Sequence of chain 31.B:
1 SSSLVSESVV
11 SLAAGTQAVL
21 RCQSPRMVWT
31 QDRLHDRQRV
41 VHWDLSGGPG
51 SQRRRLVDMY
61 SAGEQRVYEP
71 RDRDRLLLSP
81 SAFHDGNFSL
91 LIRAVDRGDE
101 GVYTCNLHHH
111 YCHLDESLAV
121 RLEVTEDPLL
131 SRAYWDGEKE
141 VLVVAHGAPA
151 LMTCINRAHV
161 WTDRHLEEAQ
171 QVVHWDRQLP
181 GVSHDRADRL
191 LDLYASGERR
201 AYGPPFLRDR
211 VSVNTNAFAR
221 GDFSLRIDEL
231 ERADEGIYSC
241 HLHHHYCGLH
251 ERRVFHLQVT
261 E

Sequence of chain 31.I:
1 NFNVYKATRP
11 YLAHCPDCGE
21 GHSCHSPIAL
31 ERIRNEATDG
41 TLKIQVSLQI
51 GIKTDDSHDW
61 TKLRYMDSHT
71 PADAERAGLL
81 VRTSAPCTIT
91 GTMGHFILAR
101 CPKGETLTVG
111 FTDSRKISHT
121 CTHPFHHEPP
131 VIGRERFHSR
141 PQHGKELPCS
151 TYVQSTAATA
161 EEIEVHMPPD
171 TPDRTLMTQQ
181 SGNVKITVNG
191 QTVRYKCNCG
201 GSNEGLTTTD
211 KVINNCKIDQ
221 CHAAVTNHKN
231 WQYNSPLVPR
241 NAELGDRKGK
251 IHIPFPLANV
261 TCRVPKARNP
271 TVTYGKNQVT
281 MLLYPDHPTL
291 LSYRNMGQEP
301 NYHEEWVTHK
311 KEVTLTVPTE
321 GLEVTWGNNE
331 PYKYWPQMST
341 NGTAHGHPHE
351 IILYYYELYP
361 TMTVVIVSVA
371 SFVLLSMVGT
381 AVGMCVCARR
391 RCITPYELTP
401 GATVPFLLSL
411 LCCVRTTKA

Sequence of chain 31.H:
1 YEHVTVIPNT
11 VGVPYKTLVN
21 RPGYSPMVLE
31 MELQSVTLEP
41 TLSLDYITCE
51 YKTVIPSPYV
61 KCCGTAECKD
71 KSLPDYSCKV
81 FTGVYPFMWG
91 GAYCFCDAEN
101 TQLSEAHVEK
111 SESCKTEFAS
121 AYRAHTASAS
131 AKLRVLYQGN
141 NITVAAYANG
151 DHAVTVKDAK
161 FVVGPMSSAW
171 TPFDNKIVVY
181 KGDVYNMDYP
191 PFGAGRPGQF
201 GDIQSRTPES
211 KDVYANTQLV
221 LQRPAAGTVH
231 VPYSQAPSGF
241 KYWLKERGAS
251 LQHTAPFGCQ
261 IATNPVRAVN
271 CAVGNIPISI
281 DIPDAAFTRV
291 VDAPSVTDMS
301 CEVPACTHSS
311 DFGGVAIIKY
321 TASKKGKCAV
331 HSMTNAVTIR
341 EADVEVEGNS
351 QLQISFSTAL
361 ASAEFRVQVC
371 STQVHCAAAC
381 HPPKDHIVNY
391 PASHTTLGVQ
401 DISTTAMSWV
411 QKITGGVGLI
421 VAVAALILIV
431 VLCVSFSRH

Binding-site contacts:
Ligand atom O7 contacts residue LYS181 of chain 31.H at 4.1 Å.
Ligand atom C3 contacts residue ASN259 of chain 31.I at 3.8 Å.
Ligand atom C6 contacts residue LYS115 of chain 31.H at 4.3 Å.
Ligand atom C4 contacts residue LYS115 of chain 31.H at 4.5 Å.
Ligand atom C8 contacts residue GLU198 of chain 31.B at 4.1 Å.
Ligand atom N2 contacts residue ASN259 of chain 31.I at 3.0 Å (h-bond).
Ligand atom C2 contacts residue ASN259 of chain 31.I at 2.4 Å.
Ligand atom C4 contacts residue ASN259 of chain 31.I at 4.1 Å.
Ligand atom O6 contacts residue THR116 of chain 31.H at 3.5 Å.
Ligand atom O5 contacts residue ASN259 of chain 31.I at 2.3 Å (h-bond).
Ligand atom O6 contacts residue LYS115 of chain 31.H at 3.7 Å.
Ligand atom C8 contacts residue ASN259 of chain 31.I at 4.4 Å.
Ligand atom O6 contacts residue ASN259 of chain 31.I at 4.5 Å.
Ligand atom C5 contacts residue ASN259 of chain 31.I at 3.6 Å.
Ligand atom O5 contacts residue THR116 of chain 31.H at 4.3 Å.
Ligand atom C1 contacts residue ASN259 of chain 31.I at 1.4 Å.
Ligand atom C7 contacts residue ASN259 of chain 31.I at 3.1 Å.
Ligand atom O7 contacts residue ASN259 of chain 31.I at 2.8 Å (h-bond).

This protein binds this small molecule.
Small molecule (SMILES): CC(=O)N[C@@H]1[C@@H](O)[C@H](O)[C@@H](CO)O[C@H]1O